Binding-site contacts:
Ligand atom O4' contacts residue GLY6 of chain 51.B at 2.9 Å.
Ligand atom N6 contacts residue ASP217 of chain 56.B at 2.8 Å (salt-bridge).
Ligand atom C8 contacts residue ARG28 of chain 56.D at 3.1 Å.
Ligand atom O5' contacts residue ARG28 of chain 56.D at 3.1 Å (salt-bridge).
Ligand atom OP1 contacts residue THR418 of chain 57.B at 3.2 Å.
Ligand atom C1' contacts residue GLY6 of chain 51.B at 2.9 Å.
Ligand atom C3' contacts residue GLY6 of chain 51.B at 3.2 Å.
Ligand atom OP1 contacts residue PHE211 of chain 56.B at 2.1 Å.
Ligand atom C5 contacts residue ALA27 of chain 56.D at 2.9 Å (hydrophobic).
Ligand atom C5' contacts residue TYR31 of chain 56.D at 3.0 Å (hydrophobic).
Ligand atom C4' contacts residue THR5 of chain 51.B at 2.6 Å.
Ligand atom C4' contacts residue GLY6 of chain 51.B at 3.1 Å.
Ligand atom C6 contacts residue ALA7 of chain 51.B at 2.7 Å (hydrophobic).
Ligand atom OP2 contacts residue ARG420 of chain 57.B at 3.4 Å (salt-bridge).
Ligand atom C5' contacts residue THR5 of chain 51.B at 3.1 Å.
Ligand atom C5' contacts residue ARG28 of chain 56.D at 2.8 Å.
Ligand atom N6 contacts residue ALA27 of chain 56.D at 3.2 Å (h-bond).
Ligand atom O5' contacts residue ARG420 of chain 57.B at 2.9 Å (salt-bridge).
Ligand atom N7 contacts residue GLY26 of chain 56.D at 2.7 Å.
Ligand atom O3' contacts residue TYR31 of chain 56.D at 3.2 Å (h-bond).
Ligand atom N9 contacts residue ALA27 of chain 56.D at 3.1 Å.
Ligand atom O3' contacts residue ARG420 of chain 57.B at 1.7 Å (salt-bridge).
Ligand atom P contacts residue ARG28 of chain 56.D at 3.4 Å.
Ligand atom C4' contacts residue ARG420 of chain 57.B at 3.4 Å.
Ligand atom P contacts residue TYR31 of chain 56.D at 3.5 Å.
Ligand atom C5 contacts residue ALA7 of chain 51.B at 2.7 Å (hydrophobic).
Ligand atom N7 contacts residue ALA27 of chain 56.D at 1.6 Å.
Ligand atom C5 contacts residue GLY26 of chain 56.D at 3.5 Å.
Ligand atom N6 contacts residue GLY26 of chain 56.D at 3.1 Å.
Ligand atom OP2 contacts residue GLU207 of chain 56.B at 2.0 Å (salt-bridge).
Ligand atom O4' contacts residue ARG420 of chain 57.B at 3.2 Å (salt-bridge).
Ligand atom O5' contacts residue TYR31 of chain 56.D at 2.2 Å (h-bond).
Ligand atom OP1 contacts residue ARG28 of chain 56.D at 2.7 Å (salt-bridge).
Ligand atom P contacts residue ARG420 of chain 57.B at 2.5 Å.
Ligand atom C8 contacts residue ALA27 of chain 56.D at 2.0 Å (hydrophobic).
Ligand atom OP1 contacts residue ARG420 of chain 57.B at 2.4 Å (salt-bridge).
Ligand atom O3' contacts residue GLY6 of chain 51.B at 2.3 Å (h-bond).
Ligand atom O3' contacts residue THR5 of chain 51.B at 3.1 Å (h-bond).
Ligand atom C3' contacts residue THR5 of chain 51.B at 3.2 Å.
Ligand atom P contacts residue GLU207 of chain 56.B at 3.4 Å.

Sequence of chain 51.B:
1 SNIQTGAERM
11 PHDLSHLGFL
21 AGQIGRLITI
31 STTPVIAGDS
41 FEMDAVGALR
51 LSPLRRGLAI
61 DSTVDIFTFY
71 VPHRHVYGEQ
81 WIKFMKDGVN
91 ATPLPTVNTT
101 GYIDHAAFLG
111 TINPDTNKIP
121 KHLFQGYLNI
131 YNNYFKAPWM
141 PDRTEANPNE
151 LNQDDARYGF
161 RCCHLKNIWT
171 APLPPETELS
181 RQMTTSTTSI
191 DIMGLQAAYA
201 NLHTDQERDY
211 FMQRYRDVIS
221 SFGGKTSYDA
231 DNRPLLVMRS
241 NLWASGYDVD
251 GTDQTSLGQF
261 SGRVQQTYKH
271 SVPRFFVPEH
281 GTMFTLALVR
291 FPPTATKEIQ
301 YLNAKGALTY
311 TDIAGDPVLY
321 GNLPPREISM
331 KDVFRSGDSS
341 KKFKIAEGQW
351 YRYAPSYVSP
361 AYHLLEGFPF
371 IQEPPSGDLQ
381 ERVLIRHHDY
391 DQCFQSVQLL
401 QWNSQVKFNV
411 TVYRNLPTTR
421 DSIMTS

Sequence of chain 56.B:
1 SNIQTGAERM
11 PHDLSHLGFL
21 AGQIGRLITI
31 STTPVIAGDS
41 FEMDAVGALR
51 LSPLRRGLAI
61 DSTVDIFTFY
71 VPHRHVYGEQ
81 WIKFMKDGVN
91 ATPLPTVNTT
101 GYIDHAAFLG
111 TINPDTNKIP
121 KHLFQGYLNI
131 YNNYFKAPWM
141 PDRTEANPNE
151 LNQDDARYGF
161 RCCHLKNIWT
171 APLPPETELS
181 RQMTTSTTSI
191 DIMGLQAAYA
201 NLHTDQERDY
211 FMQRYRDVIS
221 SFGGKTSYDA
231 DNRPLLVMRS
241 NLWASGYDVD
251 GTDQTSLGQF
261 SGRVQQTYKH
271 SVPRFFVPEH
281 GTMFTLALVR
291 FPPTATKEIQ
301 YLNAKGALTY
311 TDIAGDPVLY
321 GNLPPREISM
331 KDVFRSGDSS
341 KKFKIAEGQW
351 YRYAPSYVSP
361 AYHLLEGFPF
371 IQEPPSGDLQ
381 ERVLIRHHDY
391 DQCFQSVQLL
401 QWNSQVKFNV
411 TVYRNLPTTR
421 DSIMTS

Sequence of chain 57.B:
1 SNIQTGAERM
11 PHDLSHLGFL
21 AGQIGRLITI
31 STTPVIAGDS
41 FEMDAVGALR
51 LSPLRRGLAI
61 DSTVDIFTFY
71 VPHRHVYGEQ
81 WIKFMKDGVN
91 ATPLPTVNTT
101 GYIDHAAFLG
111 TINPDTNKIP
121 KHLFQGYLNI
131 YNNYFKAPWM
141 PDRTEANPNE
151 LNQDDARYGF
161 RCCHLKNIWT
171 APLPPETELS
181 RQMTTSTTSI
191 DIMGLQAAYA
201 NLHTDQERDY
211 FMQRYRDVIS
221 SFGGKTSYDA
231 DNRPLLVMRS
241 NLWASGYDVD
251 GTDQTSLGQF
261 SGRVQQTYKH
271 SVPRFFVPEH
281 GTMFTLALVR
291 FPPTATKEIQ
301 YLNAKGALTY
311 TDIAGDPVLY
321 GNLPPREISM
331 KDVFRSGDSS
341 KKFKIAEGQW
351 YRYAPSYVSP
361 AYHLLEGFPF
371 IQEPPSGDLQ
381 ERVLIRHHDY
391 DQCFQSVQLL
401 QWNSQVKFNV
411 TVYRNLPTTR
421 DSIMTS

A small-molecule ligand and the protein it binds are described below.
Small molecule (SMILES): N=c1ccn([C@H]2C[C@H](O)[C@@H](CO[P](=O)(O)O[C@H]3C[C@H](n4cnc5c(N)ncnc54)O[C@@H]3CO[P](=O)(O)O[C@H]3C[C@H](n4cnc5c(N)ncnc54)O[C@@H]3CO[P](=O)(O)O[C@H]3C[C@H](n4cnc5c(N)ncnc54)O[C@@H]3COP(=O)(O)O)O2)c(=O)[nH]1

Sequence of chain 56.D:
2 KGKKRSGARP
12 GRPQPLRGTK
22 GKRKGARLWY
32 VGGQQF